Sequence of chain 1.E:
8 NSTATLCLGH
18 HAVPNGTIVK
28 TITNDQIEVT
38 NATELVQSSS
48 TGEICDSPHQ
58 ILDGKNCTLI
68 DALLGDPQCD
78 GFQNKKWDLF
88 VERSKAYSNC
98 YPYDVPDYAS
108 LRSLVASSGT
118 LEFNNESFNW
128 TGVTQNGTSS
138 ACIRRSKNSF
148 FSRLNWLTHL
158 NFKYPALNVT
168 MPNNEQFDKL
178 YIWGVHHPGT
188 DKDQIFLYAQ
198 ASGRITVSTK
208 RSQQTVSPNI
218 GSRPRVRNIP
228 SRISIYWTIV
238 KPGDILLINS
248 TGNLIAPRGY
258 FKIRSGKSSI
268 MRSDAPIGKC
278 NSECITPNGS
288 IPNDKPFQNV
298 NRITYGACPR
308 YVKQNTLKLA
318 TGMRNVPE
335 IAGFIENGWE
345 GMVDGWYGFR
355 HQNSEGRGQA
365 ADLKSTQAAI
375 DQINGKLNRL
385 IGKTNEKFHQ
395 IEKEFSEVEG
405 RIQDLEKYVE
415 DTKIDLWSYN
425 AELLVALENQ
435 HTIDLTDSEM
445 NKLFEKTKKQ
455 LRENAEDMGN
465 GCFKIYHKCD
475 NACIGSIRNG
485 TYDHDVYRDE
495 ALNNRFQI

Binding-site contacts:
Ligand atom N2 contacts residue ASN133 of chain 1.E at 3.0 Å (h-bond).
Ligand atom C1 contacts residue ASN133 of chain 1.E at 1.4 Å.
Ligand atom C5 contacts residue ASN133 of chain 1.E at 3.6 Å.
Ligand atom C6 contacts residue ARG255 of chain 1.E at 4.2 Å.
Ligand atom C3 contacts residue ASN133 of chain 1.E at 3.8 Å.
Ligand atom C7 contacts residue ASN133 of chain 1.E at 3.2 Å.
Ligand atom O5 contacts residue ARG255 of chain 1.E at 3.8 Å.
Ligand atom C7 contacts residue GLN132 of chain 1.E at 4.2 Å.
Ligand atom N2 contacts residue GLN132 of chain 1.E at 4.1 Å.
Ligand atom O7 contacts residue ASN133 of chain 1.E at 3.0 Å (h-bond).
Ligand atom C5 contacts residue ARG255 of chain 1.E at 3.9 Å.
Ligand atom C8 contacts residue GLN132 of chain 1.E at 3.9 Å.
Ligand atom O5 contacts residue ASN133 of chain 1.E at 2.3 Å (h-bond).
Ligand atom C4 contacts residue ASN133 of chain 1.E at 4.2 Å.
Ligand atom C1 contacts residue ARG255 of chain 1.E at 4.1 Å.
Ligand atom C2 contacts residue ASN133 of chain 1.E at 2.5 Å.
Ligand atom C8 contacts residue ASN133 of chain 1.E at 4.5 Å.

This small molecule binds to this protein.
Small molecule (SMILES): CC(=O)N[C@@H]1[C@@H](O)[C@H](O)[C@@H](CO)O[C@H]1O